The protein below binds the small molecule below.
Small molecule (SMILES): NC(=[NH2+])c1ccc2[nH]c(-c3cccc(-c4ccccc4)c3[O-])nc2c1

Binding-site contacts:
Ligand atom C8 contacts residue SER177 of chain 1.A at 3.5 Å.
Ligand atom C5 contacts residue CYS173 of chain 1.A at 3.9 Å (hydrophobic).
Ligand atom C5 contacts residue GLN174 of chain 1.A at 3.8 Å.
Ligand atom N1 contacts residue GLY196 of chain 1.A at 2.8 Å (h-bond).
Ligand atom N3 contacts residue SER177 of chain 1.A at 2.4 Å (h-bond).
Ligand atom C3B contacts residue CYS25 of chain 1.A at 3.5 Å (hydrophobic).
Ligand atom C7 contacts residue TRP193 of chain 1.A at 3.8 Å (hydrophobic).
Ligand atom C1 contacts residue SER172 of chain 1.A at 3.8 Å.
Ligand atom C8 contacts residue GLN174 of chain 1.A at 3.6 Å.
Ligand atom C2 contacts residue VAL191 of chain 1.A at 3.6 Å (hydrophobic).
Ligand atom N1 contacts residue SER172 of chain 1.A at 3.3 Å (h-bond).
Ligand atom C1B contacts residue HIS40 of chain 1.A at 3.8 Å.
Ligand atom N2 contacts residue ASP171 of chain 1.A at 3.1 Å (salt-bridge).
Ligand atom C6B contacts residue HIS40 of chain 1.A at 3.7 Å.
Ligand atom C6' contacts residue HIS40 of chain 1.A at 3.9 Å.
Ligand atom C2' contacts residue GLN174 of chain 1.A at 3.7 Å.
Ligand atom C3 contacts residue CYS173 of chain 1.A at 3.7 Å (hydrophobic).
Ligand atom C5B contacts residue HIS40 of chain 1.A at 3.4 Å.
Ligand atom C4B contacts residue HIS40 of chain 1.A at 3.2 Å.
Ligand atom O6' contacts residue SER177 of chain 1.A at 2.1 Å (h-bond).
Ligand atom C7 contacts residue ASP171 of chain 1.A at 3.6 Å.
Ligand atom N2 contacts residue GLY204 of chain 1.A at 3.5 Å.
Ligand atom C4 contacts residue SER177 of chain 1.A at 3.1 Å.
Ligand atom C1 contacts residue CYS173 of chain 1.A at 3.8 Å (hydrophobic).
Ligand atom C3 contacts residue VAL191 of chain 1.A at 3.5 Å (hydrophobic).
Ligand atom C1' contacts residue GLN174 of chain 1.A at 3.8 Å.
Ligand atom N2 contacts residue TRP193 of chain 1.A at 3.7 Å.
Ligand atom C4 contacts residue CYS173 of chain 1.A at 3.8 Å (hydrophobic).
Ligand atom C7 contacts residue SER172 of chain 1.A at 3.2 Å.
Ligand atom C3 contacts residue SER192 of chain 1.A at 3.9 Å.
Ligand atom N2 contacts residue SER172 of chain 1.A at 2.9 Å (h-bond).
Ligand atom C1' contacts residue SER177 of chain 1.A at 3.9 Å.
Ligand atom C2 contacts residue SER172 of chain 1.A at 3.6 Å.
Ligand atom C3 contacts residue SER177 of chain 1.A at 3.4 Å.
Ligand atom N1 contacts residue GLY194 of chain 1.A at 3.7 Å.
Ligand atom N4 contacts residue GLN174 of chain 1.A at 3.9 Å.
Ligand atom N1 contacts residue ASP171 of chain 1.A at 3.0 Å (salt-bridge).
Ligand atom N3 contacts residue GLN174 of chain 1.A at 3.8 Å.
Ligand atom C6' contacts residue SER177 of chain 1.A at 3.4 Å.
Ligand atom O6' contacts residue HIS40 of chain 1.A at 3.0 Å (h-bond).

Sequence of chain 1.A:
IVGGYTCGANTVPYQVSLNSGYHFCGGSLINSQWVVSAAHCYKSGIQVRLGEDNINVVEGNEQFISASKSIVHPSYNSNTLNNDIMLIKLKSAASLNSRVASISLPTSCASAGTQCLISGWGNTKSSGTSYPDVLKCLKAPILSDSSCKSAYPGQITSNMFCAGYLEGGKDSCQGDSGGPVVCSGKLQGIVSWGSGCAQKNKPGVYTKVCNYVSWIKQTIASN